Binding-site contacts:
Ligand atom O7 contacts residue ASN138 of chain 1.A at 3.7 Å.
Ligand atom C2 contacts residue ASN138 of chain 1.A at 2.5 Å.
Ligand atom C3 contacts residue ASN138 of chain 1.A at 3.8 Å.
Ligand atom C1 contacts residue MET144 of chain 1.A at 4.1 Å (hydrophobic).
Ligand atom O6 contacts residue GLY142 of chain 1.A at 4.3 Å.
Ligand atom C5 contacts residue MET144 of chain 1.A at 3.9 Å (hydrophobic).
Ligand atom O5 contacts residue ASN138 of chain 1.A at 2.4 Å (h-bond).
Ligand atom N2 contacts residue ASN138 of chain 1.A at 2.9 Å (h-bond).
Ligand atom C4 contacts residue ASN138 of chain 1.A at 4.2 Å.
Ligand atom O5 contacts residue MET144 of chain 1.A at 3.9 Å.
Ligand atom C1 contacts residue ASN138 of chain 1.A at 1.4 Å.
Ligand atom O5 contacts residue GLY142 of chain 1.A at 3.7 Å.
Ligand atom C6 contacts residue MET144 of chain 1.A at 4.3 Å (hydrophobic).
Ligand atom C7 contacts residue ASN138 of chain 1.A at 3.5 Å.
Ligand atom C1 contacts residue GLY142 of chain 1.A at 4.2 Å.
Ligand atom C5 contacts residue ASN138 of chain 1.A at 3.7 Å.

Sequence of chain 1.A:
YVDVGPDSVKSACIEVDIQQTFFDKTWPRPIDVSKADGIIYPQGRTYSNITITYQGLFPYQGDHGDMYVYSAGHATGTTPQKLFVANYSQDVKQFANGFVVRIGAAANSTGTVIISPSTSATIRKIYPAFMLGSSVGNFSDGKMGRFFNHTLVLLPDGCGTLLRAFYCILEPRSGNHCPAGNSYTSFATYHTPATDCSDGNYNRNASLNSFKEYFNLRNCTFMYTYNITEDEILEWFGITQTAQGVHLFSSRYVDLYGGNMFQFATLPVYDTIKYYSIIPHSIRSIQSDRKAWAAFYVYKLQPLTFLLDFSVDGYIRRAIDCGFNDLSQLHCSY

A small-molecule ligand and the protein it binds are described below.
Small molecule (SMILES): CC(=O)N[C@@H]1[C@@H](O)[C@H](O)[C@@H](CO)O[C@H]1O